Sequence of chain 5.B:
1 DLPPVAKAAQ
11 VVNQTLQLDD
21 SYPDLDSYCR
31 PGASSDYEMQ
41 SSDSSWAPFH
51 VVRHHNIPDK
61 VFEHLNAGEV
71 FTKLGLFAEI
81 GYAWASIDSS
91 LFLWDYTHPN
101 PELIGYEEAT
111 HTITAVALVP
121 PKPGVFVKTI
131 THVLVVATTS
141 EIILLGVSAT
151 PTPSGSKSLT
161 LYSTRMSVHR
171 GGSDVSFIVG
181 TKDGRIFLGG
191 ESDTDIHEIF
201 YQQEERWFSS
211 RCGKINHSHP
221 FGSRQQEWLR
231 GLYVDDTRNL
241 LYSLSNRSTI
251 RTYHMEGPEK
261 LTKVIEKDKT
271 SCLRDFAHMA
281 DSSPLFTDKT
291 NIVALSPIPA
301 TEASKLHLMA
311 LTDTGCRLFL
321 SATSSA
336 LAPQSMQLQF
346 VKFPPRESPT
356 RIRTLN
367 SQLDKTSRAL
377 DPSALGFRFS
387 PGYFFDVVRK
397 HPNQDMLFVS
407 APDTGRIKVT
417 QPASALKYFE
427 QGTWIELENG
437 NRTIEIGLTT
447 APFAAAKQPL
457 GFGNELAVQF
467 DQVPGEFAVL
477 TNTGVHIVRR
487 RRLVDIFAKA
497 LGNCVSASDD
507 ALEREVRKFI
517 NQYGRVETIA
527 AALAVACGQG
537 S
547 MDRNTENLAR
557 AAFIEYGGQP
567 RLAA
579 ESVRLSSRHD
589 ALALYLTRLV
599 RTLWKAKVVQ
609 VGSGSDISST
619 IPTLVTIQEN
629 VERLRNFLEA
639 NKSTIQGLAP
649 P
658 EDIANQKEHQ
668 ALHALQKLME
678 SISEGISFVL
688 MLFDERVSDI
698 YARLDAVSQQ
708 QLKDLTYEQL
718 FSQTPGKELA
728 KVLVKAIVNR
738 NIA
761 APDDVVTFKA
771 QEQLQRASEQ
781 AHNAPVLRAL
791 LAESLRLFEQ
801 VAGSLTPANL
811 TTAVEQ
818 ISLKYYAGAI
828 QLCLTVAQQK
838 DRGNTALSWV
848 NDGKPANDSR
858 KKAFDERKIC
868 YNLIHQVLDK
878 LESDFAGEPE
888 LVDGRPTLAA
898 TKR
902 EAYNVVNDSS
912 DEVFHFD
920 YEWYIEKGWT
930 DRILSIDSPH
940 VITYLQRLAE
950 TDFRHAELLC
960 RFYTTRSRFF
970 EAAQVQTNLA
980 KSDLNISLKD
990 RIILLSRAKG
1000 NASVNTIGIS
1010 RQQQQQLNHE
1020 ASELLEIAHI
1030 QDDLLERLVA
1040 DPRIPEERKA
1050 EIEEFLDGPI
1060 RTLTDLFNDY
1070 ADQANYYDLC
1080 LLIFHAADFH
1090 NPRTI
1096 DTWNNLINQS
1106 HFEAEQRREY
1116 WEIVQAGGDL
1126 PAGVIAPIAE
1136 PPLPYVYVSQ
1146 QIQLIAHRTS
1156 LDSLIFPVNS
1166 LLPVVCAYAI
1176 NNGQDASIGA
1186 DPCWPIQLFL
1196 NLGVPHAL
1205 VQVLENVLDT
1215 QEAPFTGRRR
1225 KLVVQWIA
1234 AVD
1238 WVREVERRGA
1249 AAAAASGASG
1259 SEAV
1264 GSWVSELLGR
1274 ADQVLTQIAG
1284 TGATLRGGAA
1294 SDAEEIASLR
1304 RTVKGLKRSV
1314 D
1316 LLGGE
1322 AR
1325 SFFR

Binding-site contacts:
Ligand atom O contacts residue TYR162 of chain 5.B at 3.4 Å.
Ligand atom C contacts residue VAL127 of chain 5.B at 3.5 Å (hydrophobic).
Ligand atom CD2 contacts residue PHE126 of chain 5.B at 3.3 Å (hydrophobic).
Ligand atom O contacts residue PHE126 of chain 5.B at 2.8 Å.
Ligand atom O contacts residue LEU161 of chain 5.B at 3.3 Å (h-bond).
Ligand atom CA contacts residue TYR162 of chain 5.B at 3.5 Å (hydrophobic).
Ligand atom SD contacts residue ARG165 of chain 5.B at 2.3 Å (salt-bridge).
Ligand atom C contacts residue VAL127 of chain 5.B at 3.0 Å (hydrophobic).
Ligand atom C contacts residue GLN203 of chain 5.B at 2.2 Å.
Ligand atom CB contacts residue ILE104 of chain 5.B at 3.5 Å (hydrophobic).
Ligand atom CB contacts residue GLY105 of chain 5.B at 3.2 Å.
Ligand atom CA contacts residue ILE130 of chain 5.B at 3.3 Å (hydrophobic).
Ligand atom CD1 contacts residue TYR162 of chain 5.B at 2.8 Å (hydrophobic).
Ligand atom C contacts residue ILE130 of chain 5.B at 3.7 Å (hydrophobic).
Ligand atom N contacts residue GLN203 of chain 5.B at 3.7 Å.
Ligand atom CA contacts residue LEU161 of chain 5.B at 3.2 Å (hydrophobic).
Ligand atom CA contacts residue PHE126 of chain 5.B at 3.2 Å (hydrophobic).
Ligand atom C contacts residue TYR162 of chain 5.B at 3.5 Å (hydrophobic).
Ligand atom CD2 contacts residue LEU161 of chain 5.B at 3.4 Å (hydrophobic).
Ligand atom CB contacts residue TYR162 of chain 5.B at 2.6 Å (hydrophobic).
Ligand atom N contacts residue LEU161 of chain 5.B at 3.3 Å (h-bond).
Ligand atom O contacts residue VAL127 of chain 5.B at 1.8 Å (h-bond).
Ligand atom N contacts residue GLY105 of chain 5.B at 3.1 Å (h-bond).
Ligand atom O contacts residue GLN203 of chain 5.B at 1.3 Å (h-bond).
Ligand atom CD1 contacts residue GLN203 of chain 5.B at 3.4 Å.
Ligand atom CB contacts residue VAL125 of chain 5.B at 2.6 Å (hydrophobic).
Ligand atom O contacts residue VAL127 of chain 5.B at 2.2 Å.
Ligand atom O contacts residue LEU103 of chain 5.B at 3.6 Å.
Ligand atom CE contacts residue ARG165 of chain 5.B at 2.8 Å.
Ligand atom O contacts residue ILE130 of chain 5.B at 3.5 Å.
Ligand atom CB contacts residue ILE130 of chain 5.B at 3.4 Å (hydrophobic).
Ligand atom CG contacts residue TYR162 of chain 5.B at 3.1 Å (hydrophobic).
Ligand atom O contacts residue SER163 of chain 5.B at 3.6 Å (h-bond).
Ligand atom CG contacts residue PHE126 of chain 5.B at 3.7 Å (hydrophobic).
Ligand atom CA contacts residue VAL125 of chain 5.B at 3.1 Å (hydrophobic).
Ligand atom N contacts residue VAL125 of chain 5.B at 3.5 Å (h-bond).
Ligand atom CA contacts residue VAL127 of chain 5.B at 3.6 Å (hydrophobic).
Ligand atom N contacts residue GLN203 of chain 5.B at 2.9 Å (h-bond).
Ligand atom CD contacts residue GLN203 of chain 5.B at 2.8 Å.
Ligand atom CA contacts residue GLN203 of chain 5.B at 3.5 Å.

A small-molecule ligand and the protein it binds are described below.
Small molecule (SMILES): CSCC[C@H](NC(=O)[C@@H]1CCCN1C(=O)[C@H](CC(C)C)NC(=O)[C@H](CC(C)C)NC(=O)[C@H](CCCCN)NC(=O)[C@H](C)NC(=O)[C@H](CCCCN)NC(=O)[C@@H](N)CCCN=C(N)N)C(=O)N[C@@H](CCC(=O)O)C(=O)N[C@@H](CCC(=O)O)C(=O)N[C@@H](C)C(=O)N[C@@H](CC(C)C)C(=O)N[C@@H](CC(C)C)C(=O)N1CCC[C@H]1C=O